Sequence of chain 1.C:
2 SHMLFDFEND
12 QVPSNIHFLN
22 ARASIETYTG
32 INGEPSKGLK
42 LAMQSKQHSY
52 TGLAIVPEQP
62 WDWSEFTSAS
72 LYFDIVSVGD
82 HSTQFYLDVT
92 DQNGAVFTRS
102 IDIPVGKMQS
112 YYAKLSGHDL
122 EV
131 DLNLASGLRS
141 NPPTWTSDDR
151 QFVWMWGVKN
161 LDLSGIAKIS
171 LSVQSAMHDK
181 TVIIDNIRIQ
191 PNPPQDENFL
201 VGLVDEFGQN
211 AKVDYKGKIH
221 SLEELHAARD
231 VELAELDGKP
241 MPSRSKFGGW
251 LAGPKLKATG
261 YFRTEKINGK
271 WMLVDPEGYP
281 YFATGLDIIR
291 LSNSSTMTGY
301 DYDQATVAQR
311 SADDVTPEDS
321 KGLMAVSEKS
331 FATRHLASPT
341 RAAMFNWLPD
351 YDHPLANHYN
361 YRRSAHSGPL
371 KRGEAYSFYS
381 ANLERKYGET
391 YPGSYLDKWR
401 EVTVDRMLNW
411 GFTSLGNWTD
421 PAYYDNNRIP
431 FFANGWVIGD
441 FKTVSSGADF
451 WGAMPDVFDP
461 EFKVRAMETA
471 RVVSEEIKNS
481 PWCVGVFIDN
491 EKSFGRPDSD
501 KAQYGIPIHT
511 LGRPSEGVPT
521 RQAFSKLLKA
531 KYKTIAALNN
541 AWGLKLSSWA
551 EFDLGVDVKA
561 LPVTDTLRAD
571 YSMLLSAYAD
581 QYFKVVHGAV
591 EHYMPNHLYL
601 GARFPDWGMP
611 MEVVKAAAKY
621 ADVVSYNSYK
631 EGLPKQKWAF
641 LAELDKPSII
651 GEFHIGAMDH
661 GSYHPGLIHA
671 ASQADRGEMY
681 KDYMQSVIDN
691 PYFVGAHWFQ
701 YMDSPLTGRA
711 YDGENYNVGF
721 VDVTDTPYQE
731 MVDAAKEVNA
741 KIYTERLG

Binding-site contacts:
Ligand atom OAI contacts residue GLU491 of chain 1.C at 2.5 Å (salt-bridge).
Ligand atom C3 contacts residue TRP156 of chain 1.C at 3.7 Å (hydrophobic).
Ligand atom OAH contacts residue GOL1 of chain 1.Y at 3.8 Å.
Ligand atom OAH contacts residue GLU714 of chain 1.C at 3.9 Å.
Ligand atom C5 contacts residue TRP156 of chain 1.C at 3.8 Å (hydrophobic).
Ligand atom C6 contacts residue LEU132 of chain 1.C at 3.8 Å (hydrophobic).
Ligand atom O4 contacts residue PHE450 of chain 1.C at 3.8 Å.
Ligand atom OAJ contacts residue PHE450 of chain 1.C at 4.2 Å.
Ligand atom CAB contacts residue TRP607 of chain 1.C at 4.0 Å (hydrophobic).
Ligand atom O4 contacts residue ARG496 of chain 1.C at 2.9 Å (salt-bridge).
Ligand atom CAA contacts residue TRP607 of chain 1.C at 3.8 Å (hydrophobic).
Ligand atom OAI contacts residue TRP451 of chain 1.C at 3.3 Å.
Ligand atom C6 contacts residue PHE450 of chain 1.C at 3.7 Å (hydrophobic).
Ligand atom OAG contacts residue TRP607 of chain 1.C at 3.1 Å (h-bond).
Ligand atom CAE contacts residue TRP607 of chain 1.C at 3.9 Å (hydrophobic).
Ligand atom OAH contacts residue LEU667 of chain 1.C at 3.8 Å.
Ligand atom CAD contacts residue GLU491 of chain 1.C at 3.3 Å.
Ligand atom C2 contacts residue ARG496 of chain 1.C at 4.1 Å.
Ligand atom CAD contacts residue GOL1 of chain 1.Y at 3.6 Å.
Ligand atom CAC contacts residue LEU667 of chain 1.C at 3.5 Å (hydrophobic).
Ligand atom OAJ contacts residue TRP607 of chain 1.C at 3.3 Å (h-bond).
Ligand atom O2 contacts residue TRP156 of chain 1.C at 3.9 Å.
Ligand atom CAD contacts residue TRP607 of chain 1.C at 4.1 Å (hydrophobic).
Ligand atom CAF contacts residue TRP451 of chain 1.C at 4.1 Å (hydrophobic).
Ligand atom O6 contacts residue TRP156 of chain 1.C at 3.9 Å.
Ligand atom O4 contacts residue TRP607 of chain 1.C at 3.7 Å.
Ligand atom CAF contacts residue PHE450 of chain 1.C at 3.8 Å (hydrophobic).
Ligand atom O3 contacts residue TRP607 of chain 1.C at 3.2 Å (h-bond).
Ligand atom OAI contacts residue GOL1 of chain 1.Y at 2.6 Å (h-bond).
Ligand atom C2 contacts residue TRP607 of chain 1.C at 3.8 Å (hydrophobic).
Ligand atom O1 contacts residue ARG496 of chain 1.C at 3.5 Å (salt-bridge).
Ligand atom C1 contacts residue ARG496 of chain 1.C at 3.8 Å.
Ligand atom CAE contacts residue PHE450 of chain 1.C at 3.7 Å (hydrophobic).
Ligand atom C1 contacts residue TRP156 of chain 1.C at 3.7 Å (hydrophobic).
Ligand atom O5 contacts residue ARG496 of chain 1.C at 3.1 Å (salt-bridge).
Ligand atom CAC contacts residue GOL1 of chain 1.Y at 3.6 Å.
Ligand atom O2 contacts residue TRP607 of chain 1.C at 4.0 Å.
Ligand atom CAB contacts residue LEU667 of chain 1.C at 3.6 Å (hydrophobic).
Ligand atom CAF contacts residue GLU714 of chain 1.C at 4.0 Å.
Ligand atom CAE contacts residue TRP451 of chain 1.C at 4.1 Å (hydrophobic).

A small-molecule ligand and the protein it binds are described below.
Small molecule (SMILES): OC[C@H]1O[C@@H](O)[C@H](O)[C@@H](O[C@@H]2O[C@H]3CO[C@@H]([C@@H]2O)[C@@H]3O)[C@H]1O